This small molecule binds to this protein.
Small molecule (SMILES): CC(C)(C)c1cc(NC(=O)Nc2ccc(Nc3ncnc4ccccc34)cc2)n(-c2cccc(N)c2)n1

Sequence of chain 1.B:
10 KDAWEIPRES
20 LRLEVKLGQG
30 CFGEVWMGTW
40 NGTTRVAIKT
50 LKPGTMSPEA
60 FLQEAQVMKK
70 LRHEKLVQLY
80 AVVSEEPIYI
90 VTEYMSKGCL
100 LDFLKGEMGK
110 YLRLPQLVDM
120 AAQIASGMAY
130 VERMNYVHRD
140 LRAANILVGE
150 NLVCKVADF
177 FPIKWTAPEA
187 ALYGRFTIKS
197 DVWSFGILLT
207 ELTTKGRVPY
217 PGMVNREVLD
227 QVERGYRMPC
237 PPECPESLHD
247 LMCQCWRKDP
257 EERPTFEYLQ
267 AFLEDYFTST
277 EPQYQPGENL

Binding-site contacts:
Ligand atom OAE contacts residue ALA156 of chain 1.B at 3.3 Å.
Ligand atom CAF contacts residue LEU26 of chain 1.B at 3.6 Å (hydrophobic).
Ligand atom N1 contacts residue LEU146 of chain 1.B at 3.6 Å.
Ligand atom CBF contacts residue MET67 of chain 1.B at 3.8 Å (hydrophobic).
Ligand atom NAX contacts residue ASP157 of chain 1.B at 3.5 Å (salt-bridge).
Ligand atom NAX contacts residue MET67 of chain 1.B at 3.3 Å (h-bond).
Ligand atom CAH contacts residue GLU63 of chain 1.B at 3.8 Å.
Ligand atom CBB contacts residue ASP157 of chain 1.B at 3.3 Å.
Ligand atom NAW contacts residue GLU63 of chain 1.B at 3.8 Å.
Ligand atom N3 contacts residue MET94 of chain 1.B at 3.3 Å (h-bond).
Ligand atom CAJ contacts residue GLU63 of chain 1.B at 3.7 Å.
Ligand atom CAR contacts residue GLU63 of chain 1.B at 3.6 Å.
Ligand atom CAC contacts residue VAL155 of chain 1.B at 3.7 Å (hydrophobic).
Ligand atom CBF contacts residue ASP157 of chain 1.B at 3.8 Å.
Ligand atom CAA contacts residue VAL66 of chain 1.B at 3.9 Å (hydrophobic).
Ligand atom CAB contacts residue HIS137 of chain 1.B at 3.7 Å.
Ligand atom NAW contacts residue ASP157 of chain 1.B at 3.0 Å (salt-bridge).
Ligand atom CAS contacts residue MET67 of chain 1.B at 3.8 Å (hydrophobic).
Ligand atom N1 contacts residue ALA46 of chain 1.B at 3.7 Å.
Ligand atom CBA contacts residue GLU63 of chain 1.B at 3.1 Å.
Ligand atom NAD contacts residue LYS48 of chain 1.B at 3.3 Å (salt-bridge).
Ligand atom C2 contacts residue MET94 of chain 1.B at 3.8 Å (hydrophobic).
Ligand atom C5 contacts residue LEU146 of chain 1.B at 3.8 Å (hydrophobic).
Ligand atom CAP contacts residue MET94 of chain 1.B at 3.3 Å (hydrophobic).
Ligand atom CBD contacts residue ASP157 of chain 1.B at 3.8 Å.
Ligand atom C2 contacts residue ALA46 of chain 1.B at 3.5 Å (hydrophobic).
Ligand atom NAD contacts residue GLU63 of chain 1.B at 2.7 Å (salt-bridge).
Ligand atom CAN contacts residue PHE158 of chain 1.B at 3.9 Å (hydrophobic).
Ligand atom CAL contacts residue ASP157 of chain 1.B at 3.1 Å.
Ligand atom C2 contacts residue GLU92 of chain 1.B at 3.1 Å.
Ligand atom OAE contacts residue ASP157 of chain 1.B at 2.5 Å (salt-bridge).
Ligand atom CAR contacts residue ASP157 of chain 1.B at 3.5 Å.
Ligand atom C4 contacts residue LEU146 of chain 1.B at 3.9 Å (hydrophobic).
Ligand atom CAZ contacts residue ASP157 of chain 1.B at 2.9 Å.
Ligand atom NAV contacts residue ASP157 of chain 1.B at 3.8 Å.
Ligand atom NBJ contacts residue ASP157 of chain 1.B at 3.6 Å.
Ligand atom CAA contacts residue LEU70 of chain 1.B at 3.6 Å (hydrophobic).
Ligand atom C2 contacts residue LEU146 of chain 1.B at 3.8 Å (hydrophobic).
Ligand atom OAE contacts residue VAL76 of chain 1.B at 3.6 Å.
Ligand atom CAG contacts residue LEU26 of chain 1.B at 3.8 Å (hydrophobic).